Sequence of chain 2.B:
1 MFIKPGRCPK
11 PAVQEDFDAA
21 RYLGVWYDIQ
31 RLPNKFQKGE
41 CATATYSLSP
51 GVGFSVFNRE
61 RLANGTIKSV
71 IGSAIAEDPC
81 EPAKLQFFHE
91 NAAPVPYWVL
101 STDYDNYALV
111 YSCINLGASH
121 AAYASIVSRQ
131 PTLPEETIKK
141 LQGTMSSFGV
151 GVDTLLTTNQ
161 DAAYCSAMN

Binding-site contacts:
Ligand atom C2C contacts residue TYR123 of chain 2.B at 3.2 Å (hydrophobic).
Ligand atom CGD contacts residue LYS68 of chain 2.B at 3.6 Å.
Ligand atom CMD contacts residue GLU60 of chain 2.B at 3.6 Å.
Ligand atom CMA contacts residue HIS89 of chain 2.B at 3.3 Å.
Ligand atom ND contacts residue PHE36 of chain 2.B at 3.4 Å.
Ligand atom C1C contacts residue TYR123 of chain 2.B at 3.4 Å (hydrophobic).
Ligand atom C4D contacts residue PHE36 of chain 2.B at 3.6 Å (hydrophobic).
Ligand atom CBC contacts residue VAL127 of chain 2.B at 3.4 Å (hydrophobic).
Ligand atom CGA contacts residue PHE36 of chain 2.B at 3.6 Å (hydrophobic).
Ligand atom O1D contacts residue LYS68 of chain 2.B at 2.9 Å (salt-bridge).
Ligand atom OC contacts residue TYR123 of chain 2.B at 3.7 Å.
Ligand atom O2D contacts residue LYS68 of chain 2.B at 3.4 Å.
Ligand atom C1A contacts residue PHE36 of chain 2.B at 3.6 Å (hydrophobic).
Ligand atom C4A contacts residue HIS89 of chain 2.B at 3.5 Å.
Ligand atom CBA contacts residue ALA118 of chain 1.B at 3.3 Å (hydrophobic).
Ligand atom C4D contacts residue ASN58 of chain 2.B at 3.6 Å.
Ligand atom NB contacts residue PHE36 of chain 2.B at 3.5 Å.
Ligand atom CMA contacts residue ALA92 of chain 2.B at 3.6 Å (hydrophobic).
Ligand atom CMB contacts residue TYR123 of chain 2.B at 3.6 Å (hydrophobic).
Ligand atom O2D contacts residue GLU60 of chain 2.B at 2.4 Å (salt-bridge).
Ligand atom O2A contacts residue PHE36 of chain 2.B at 3.2 Å.
Ligand atom CBD contacts residue GLU60 of chain 2.B at 3.3 Å.
Ligand atom CMB contacts residue SER112 of chain 2.B at 3.6 Å.
Ligand atom CBD contacts residue PHE36 of chain 2.B at 3.2 Å (hydrophobic).
Ligand atom C2D contacts residue ASN58 of chain 2.B at 3.4 Å.
Ligand atom C1B contacts residue PHE36 of chain 2.B at 3.4 Å (hydrophobic).
Ligand atom C1D contacts residue ASN58 of chain 2.B at 3.5 Å.
Ligand atom CGD contacts residue GLU60 of chain 2.B at 3.2 Å.
Ligand atom OB contacts residue GLY117 of chain 1.B at 3.5 Å (h-bond).
Ligand atom OB contacts residue LEU116 of chain 1.B at 3.1 Å (h-bond).
Ligand atom NA contacts residue PHE36 of chain 2.B at 3.2 Å.
Ligand atom CHB contacts residue HIS89 of chain 2.B at 3.6 Å.
Ligand atom CHA contacts residue VAL70 of chain 2.B at 3.6 Å (hydrophobic).
Ligand atom NC contacts residue ASN58 of chain 2.B at 3.4 Å (h-bond).
Ligand atom CMD contacts residue ARG59 of chain 2.B at 3.3 Å.
Ligand atom CMC contacts residue TYR123 of chain 2.B at 3.6 Å (hydrophobic).
Ligand atom C3A contacts residue HIS89 of chain 2.B at 3.5 Å.
Ligand atom CAB contacts residue SER112 of chain 2.B at 3.4 Å.
Ligand atom ND contacts residue ASN58 of chain 2.B at 3.1 Å (h-bond).
Ligand atom O2A contacts residue ALA118 of chain 1.B at 3.4 Å.

Sequence of chain 1.B:
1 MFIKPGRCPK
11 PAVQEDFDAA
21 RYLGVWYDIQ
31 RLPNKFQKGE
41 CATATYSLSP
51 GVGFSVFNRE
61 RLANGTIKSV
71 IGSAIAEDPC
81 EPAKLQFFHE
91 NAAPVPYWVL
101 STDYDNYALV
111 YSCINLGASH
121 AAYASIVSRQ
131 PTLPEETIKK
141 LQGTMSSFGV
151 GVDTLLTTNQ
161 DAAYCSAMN

The protein below binds the small molecule below.
Small molecule (SMILES): C=CC1=C(C)/C(=C/c2[nH]c(/C=C3\N=C(/C=C4\NC(=O)C(C)=C4C=C)C(C)=C3CCC(=O)O)c(CCC(=O)O)c2C)NC1=O